Binding-site contacts:
Ligand atom C6 contacts residue GLY500 of chain 1.A at 4.3 Å.
Ligand atom N2 contacts residue ASN502 of chain 1.A at 2.9 Å (h-bond).
Ligand atom C3 contacts residue ASN502 of chain 1.A at 3.8 Å.
Ligand atom C6 contacts residue PHE499 of chain 1.A at 3.6 Å (hydrophobic).
Ligand atom C6 contacts residue ALA496 of chain 1.A at 4.3 Å (hydrophobic).
Ligand atom C6 contacts residue GLU495 of chain 1.A at 4.4 Å.
Ligand atom C1 contacts residue ASN502 of chain 1.A at 1.5 Å.
Ligand atom O4 contacts residue ALA497 of chain 1.A at 3.6 Å.
Ligand atom O6 contacts residue GLU495 of chain 1.A at 4.5 Å.
Ligand atom C6 contacts residue ALA497 of chain 1.A at 3.7 Å (hydrophobic).
Ligand atom C7 contacts residue ASN502 of chain 1.A at 3.8 Å.
Ligand atom C5 contacts residue PHE499 of chain 1.A at 4.0 Å (hydrophobic).
Ligand atom O5 contacts residue ASN502 of chain 1.A at 2.3 Å (h-bond).
Ligand atom C2 contacts residue ASN502 of chain 1.A at 2.5 Å.
Ligand atom O7 contacts residue ASN502 of chain 1.A at 4.2 Å.
Ligand atom C4 contacts residue ASN502 of chain 1.A at 4.3 Å.
Ligand atom C5 contacts residue ASN502 of chain 1.A at 3.6 Å.

The small molecule below binds the protein below.
Small molecule (SMILES): CC(=O)N[C@@H]1[C@@H](O)[C@H](O)[C@@H](CO)O[C@H]1O

Sequence of chain 1.A:
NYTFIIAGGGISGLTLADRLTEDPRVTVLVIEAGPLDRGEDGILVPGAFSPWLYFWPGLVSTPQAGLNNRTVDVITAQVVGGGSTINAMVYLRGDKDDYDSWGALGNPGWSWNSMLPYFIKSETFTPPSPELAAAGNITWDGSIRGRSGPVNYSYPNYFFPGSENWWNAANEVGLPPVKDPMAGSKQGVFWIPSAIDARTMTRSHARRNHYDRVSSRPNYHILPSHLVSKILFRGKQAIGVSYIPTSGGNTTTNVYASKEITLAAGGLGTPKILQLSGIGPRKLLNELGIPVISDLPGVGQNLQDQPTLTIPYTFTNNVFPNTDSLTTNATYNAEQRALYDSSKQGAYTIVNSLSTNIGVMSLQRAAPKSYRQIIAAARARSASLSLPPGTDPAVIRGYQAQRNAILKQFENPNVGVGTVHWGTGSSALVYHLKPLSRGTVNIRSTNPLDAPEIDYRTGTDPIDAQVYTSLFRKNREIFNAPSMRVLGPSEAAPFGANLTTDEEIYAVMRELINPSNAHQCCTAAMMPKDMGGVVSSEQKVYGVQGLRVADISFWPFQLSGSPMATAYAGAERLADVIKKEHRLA